The small molecule below binds the protein below.
Small molecule (SMILES): CC[C@H](C)[C@H](NC(=O)[C@H](C)NC(=O)[C@H](CC(N)=O)NC(=O)[C@@H](N)CC(=O)O)C(=O)N[C@@H](Cc1ccc(O)cc1)C(=O)N[C@@H](CC(C)C)C(=O)N[C@H](C=O)CC(=O)O

Binding-site contacts:
Ligand atom N contacts residue LYS71 of chain 4.A at 3.9 Å.
Ligand atom CD2 contacts residue ALA153 of chain 4.A at 3.7 Å (hydrophobic).
Ligand atom CD1 contacts residue GLU146 of chain 4.A at 4.1 Å.
Ligand atom C contacts residue LYS71 of chain 4.A at 4.4 Å.
Ligand atom CD2 contacts residue LYS149 of chain 4.A at 3.6 Å.
Ligand atom CG contacts residue LYS71 of chain 4.A at 4.3 Å.
Ligand atom N contacts residue ASN108 of chain 4.A at 3.9 Å.
Ligand atom C contacts residue ASN108 of chain 4.A at 3.4 Å.
Ligand atom CA contacts residue LYS71 of chain 4.A at 3.8 Å.
Ligand atom CB contacts residue LYS71 of chain 4.A at 4.0 Å.
Ligand atom CG contacts residue PHE74 of chain 4.A at 4.0 Å (hydrophobic).
Ligand atom CG2 contacts residue ARG67 of chain 4.A at 3.3 Å.
Ligand atom CA contacts residue ASN108 of chain 4.A at 4.2 Å.
Ligand atom OD1 contacts residue PHE104 of chain 4.A at 4.3 Å.
Ligand atom CB contacts residue PHE74 of chain 4.A at 3.6 Å (hydrophobic).
Ligand atom ND2 contacts residue PHE74 of chain 4.A at 3.8 Å.
Ligand atom OH contacts residue LYS71 of chain 4.A at 4.2 Å.
Ligand atom O contacts residue LYS71 of chain 4.A at 3.8 Å.
Ligand atom O contacts residue LYS71 of chain 4.A at 2.8 Å (salt-bridge).
Ligand atom CB contacts residue ARG67 of chain 4.A at 4.3 Å.
Ligand atom CD1 contacts residue LYS149 of chain 4.A at 4.3 Å.
Ligand atom CD1 contacts residue TYR68 of chain 4.A at 4.0 Å (hydrophobic).
Ligand atom N contacts residue ALA111 of chain 4.A at 3.3 Å.
Ligand atom N contacts residue ASN108 of chain 4.A at 3.5 Å (h-bond).
Ligand atom N contacts residue ALA111 of chain 4.A at 3.5 Å.
Ligand atom CD1 contacts residue ARG67 of chain 4.A at 3.7 Å.
Ligand atom C contacts residue LYS71 of chain 4.A at 4.0 Å.
Ligand atom CD1 contacts residue LYS71 of chain 4.A at 3.5 Å.
Ligand atom ND2 contacts residue LYS71 of chain 4.A at 4.2 Å.
Ligand atom CE1 contacts residue LYS71 of chain 4.A at 3.1 Å.
Ligand atom O contacts residue PHE74 of chain 4.A at 3.9 Å.
Ligand atom C contacts residue ALA111 of chain 4.A at 3.9 Å (hydrophobic).
Ligand atom CZ contacts residue LYS71 of chain 4.A at 3.7 Å.
Ligand atom CD2 contacts residue TYR68 of chain 4.A at 4.1 Å (hydrophobic).
Ligand atom CD2 contacts residue LEU150 of chain 4.A at 3.6 Å (hydrophobic).
Ligand atom O contacts residue ASN108 of chain 4.A at 3.3 Å (h-bond).
Ligand atom CA contacts residue ALA111 of chain 4.A at 3.6 Å (hydrophobic).
Ligand atom CG contacts residue LEU150 of chain 4.A at 4.0 Å (hydrophobic).
Ligand atom CG2 contacts residue LYS71 of chain 4.A at 3.9 Å.
Ligand atom CA contacts residue ASN108 of chain 4.A at 3.6 Å.

Sequence of chain 4.A:
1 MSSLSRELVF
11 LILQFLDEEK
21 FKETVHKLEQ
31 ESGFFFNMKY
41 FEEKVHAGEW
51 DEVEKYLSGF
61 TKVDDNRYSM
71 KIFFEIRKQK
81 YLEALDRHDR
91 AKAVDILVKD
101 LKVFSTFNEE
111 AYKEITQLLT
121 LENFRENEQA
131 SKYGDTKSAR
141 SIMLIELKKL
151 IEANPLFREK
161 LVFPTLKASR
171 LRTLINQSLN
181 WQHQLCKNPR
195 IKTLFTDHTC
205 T